The protein below binds the small molecule below.
Small molecule (SMILES): CC(C)[C@H](NC(=O)[C@H](COP(=O)(O)O)NC(=O)[C@H](CCCCN)NC(=O)[C@H](CCCN=C(N)N)NC(=O)[C@H](CCCN=C(N)N)NC(=O)[C@@H](N)CCCCN)C(=O)O

Binding-site contacts:
Ligand atom O contacts residue LYS127 of chain 1.A at 2.8 Å (salt-bridge).
Ligand atom O contacts residue ASN231 of chain 1.A at 2.8 Å (h-bond).
Ligand atom N contacts residue ASN231 of chain 1.A at 2.7 Å (h-bond).
Ligand atom CZ contacts residue GLU187 of chain 1.A at 3.3 Å.
Ligand atom CB contacts residue ASN231 of chain 1.A at 3.6 Å.
Ligand atom CA contacts residue LEU234 of chain 1.A at 3.3 Å (hydrophobic).
Ligand atom NE contacts residue GLU187 of chain 1.A at 2.6 Å (salt-bridge).
Ligand atom N contacts residue ASN180 of chain 1.A at 2.9 Å (h-bond).
Ligand atom O2P contacts residue ARG61 of chain 1.A at 2.6 Å (salt-bridge).
Ligand atom O contacts residue VAL183 of chain 1.A at 3.1 Å.
Ligand atom NH1 contacts residue ARG65 of chain 1.A at 3.6 Å.
Ligand atom NH2 contacts residue ARG61 of chain 1.A at 3.2 Å (salt-bridge).
Ligand atom CG1 contacts residue GLY176 of chain 1.A at 3.3 Å.
Ligand atom O2P contacts residue LYS54 of chain 1.A at 2.8 Å.
Ligand atom O1P contacts residue ARG61 of chain 1.A at 2.7 Å (salt-bridge).
Ligand atom NH2 contacts residue ARG65 of chain 1.A at 3.3 Å (salt-bridge).
Ligand atom CZ contacts residue VAL183 of chain 1.A at 3.6 Å (hydrophobic).
Ligand atom CA contacts residue LEU179 of chain 1.A at 3.6 Å (hydrophobic).
Ligand atom O1P contacts residue ARG134 of chain 1.A at 2.8 Å (salt-bridge).
Ligand atom CB contacts residue ASN231 of chain 1.A at 3.5 Å.
Ligand atom CZ contacts residue ARG65 of chain 1.A at 3.5 Å.
Ligand atom NZ contacts residue ASP230 of chain 1.A at 2.9 Å (salt-bridge).
Ligand atom N contacts residue LEU234 of chain 1.A at 3.3 Å.
Ligand atom NH2 contacts residue GLU138 of chain 1.A at 3.6 Å (salt-bridge).
Ligand atom NH2 contacts residue VAL183 of chain 1.A at 3.5 Å.
Ligand atom C contacts residue ASN180 of chain 1.A at 3.5 Å.
Ligand atom CA contacts residue ASN180 of chain 1.A at 3.1 Å.
Ligand atom O contacts residue ASN180 of chain 1.A at 2.6 Å (h-bond).
Ligand atom CA contacts residue ASN231 of chain 1.A at 3.3 Å.
Ligand atom C contacts residue ASN231 of chain 1.A at 3.5 Å.
Ligand atom O3P contacts residue TYR135 of chain 1.A at 2.5 Å (h-bond).
Ligand atom P contacts residue ARG61 of chain 1.A at 3.5 Å.
Ligand atom CG contacts residue ASN231 of chain 1.A at 3.6 Å.
Ligand atom CB contacts residue ASN180 of chain 1.A at 3.2 Å.
Ligand atom O contacts residue LEU234 of chain 1.A at 3.6 Å.
Ligand atom O contacts residue LEU179 of chain 1.A at 3.6 Å.
Ligand atom O3P contacts residue ARG134 of chain 1.A at 2.6 Å (salt-bridge).
Ligand atom NH2 contacts residue ARG134 of chain 1.A at 3.4 Å (salt-bridge).
Ligand atom NH2 contacts residue GLU187 of chain 1.A at 2.7 Å (salt-bridge).
Ligand atom CD contacts residue GLU187 of chain 1.A at 3.2 Å.

Sequence of chain 1.A:
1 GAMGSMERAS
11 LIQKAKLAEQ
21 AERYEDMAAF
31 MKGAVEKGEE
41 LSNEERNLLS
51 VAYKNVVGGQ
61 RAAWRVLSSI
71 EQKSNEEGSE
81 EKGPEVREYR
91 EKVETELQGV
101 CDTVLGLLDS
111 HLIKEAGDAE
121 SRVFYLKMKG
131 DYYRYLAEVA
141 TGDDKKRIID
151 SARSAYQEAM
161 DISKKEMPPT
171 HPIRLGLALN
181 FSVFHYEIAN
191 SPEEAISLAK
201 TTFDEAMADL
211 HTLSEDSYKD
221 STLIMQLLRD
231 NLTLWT